Binding-site contacts:
Ligand atom O3 contacts residue SER46 of chain 1.BA at 3.0 Å.
Ligand atom C5 contacts residue THR1 of chain 1.BA at 3.0 Å.
Ligand atom C9 contacts residue THR1 of chain 1.BA at 2.6 Å.
Ligand atom C7 contacts residue THR20 of chain 1.BA at 3.8 Å.
Ligand atom C6 contacts residue THR1 of chain 1.BA at 3.6 Å.
Ligand atom C15 contacts residue THR21 of chain 1.BA at 3.8 Å.
Ligand atom O19 contacts residue ALA49 of chain 1.BA at 3.2 Å (h-bond).
Ligand atom C23 contacts residue ALA49 of chain 1.BA at 3.6 Å (hydrophobic).
Ligand atom C22 contacts residue ALA49 of chain 1.BA at 3.9 Å (hydrophobic).
Ligand atom C25 contacts residue HIS114 of chain 1.V at 3.3 Å.
Ligand atom N13 contacts residue GLY47 of chain 1.BA at 3.9 Å.
Ligand atom C6 contacts residue ARG45 of chain 1.BA at 3.7 Å.
Ligand atom C14 contacts residue THR21 of chain 1.BA at 3.4 Å.
Ligand atom C4 contacts residue GLY47 of chain 1.BA at 3.5 Å.
Ligand atom O10 contacts residue THR1 of chain 1.BA at 3.0 Å (h-bond).
Ligand atom C16 contacts residue THR21 of chain 1.BA at 3.7 Å.
Ligand atom C24 contacts residue SER118 of chain 1.V at 3.4 Å.
Ligand atom C17 contacts residue THR21 of chain 1.BA at 3.6 Å.
Ligand atom O12 contacts residue THR20 of chain 1.BA at 3.3 Å.
Ligand atom O26 contacts residue HIS114 of chain 1.V at 3.3 Å.
Ligand atom O19 contacts residue GLY47 of chain 1.BA at 3.5 Å (h-bond).
Ligand atom O26 contacts residue THR22 of chain 1.BA at 3.3 Å (h-bond).
Ligand atom O3 contacts residue THR1 of chain 1.BA at 2.3 Å (h-bond).
Ligand atom O3 contacts residue GLY47 of chain 1.BA at 2.9 Å (h-bond).
Ligand atom C24 contacts residue HIS114 of chain 1.V at 3.4 Å.
Ligand atom C5 contacts residue LYS33 of chain 1.BA at 3.7 Å.
Ligand atom N20 contacts residue THR21 of chain 1.BA at 4.0 Å.
Ligand atom O27 contacts residue SER118 of chain 1.V at 3.4 Å (h-bond).
Ligand atom C1 contacts residue GLY47 of chain 1.BA at 3.9 Å.
Ligand atom C21 contacts residue HIS114 of chain 1.V at 4.0 Å.
Ligand atom C1 contacts residue THR1 of chain 1.BA at 1.3 Å.
Ligand atom C1 contacts residue LYS33 of chain 1.BA at 4.0 Å.
Ligand atom C6 contacts residue LYS33 of chain 1.BA at 4.0 Å.
Ligand atom O27 contacts residue HIS114 of chain 1.V at 3.5 Å.
Ligand atom C4 contacts residue THR1 of chain 1.BA at 2.4 Å.
Ligand atom O19 contacts residue SER48 of chain 1.BA at 3.8 Å.
Ligand atom O12 contacts residue THR21 of chain 1.BA at 3.1 Å (h-bond).
Ligand atom O3 contacts residue ARG45 of chain 1.BA at 3.9 Å.
Ligand atom C24 contacts residue HIS116 of chain 1.V at 4.0 Å.
Ligand atom C23 contacts residue SER48 of chain 1.BA at 3.5 Å.

Sequence of chain 1.BA:
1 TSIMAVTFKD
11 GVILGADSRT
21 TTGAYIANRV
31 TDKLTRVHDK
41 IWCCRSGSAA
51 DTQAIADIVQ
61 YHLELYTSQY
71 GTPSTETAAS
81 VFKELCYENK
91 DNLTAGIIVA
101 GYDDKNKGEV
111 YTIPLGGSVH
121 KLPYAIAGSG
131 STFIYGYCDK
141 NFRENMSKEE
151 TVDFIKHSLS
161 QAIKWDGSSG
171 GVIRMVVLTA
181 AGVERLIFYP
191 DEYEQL

The protein below binds the small molecule below.
Small molecule (SMILES): CC(C)[C@H](NC(=O)[C@@H](NC(=O)[C@H](O)[C@@H](C(=O)O)C(C)C)C(C)C)C(=O)O

Sequence of chain 1.V:
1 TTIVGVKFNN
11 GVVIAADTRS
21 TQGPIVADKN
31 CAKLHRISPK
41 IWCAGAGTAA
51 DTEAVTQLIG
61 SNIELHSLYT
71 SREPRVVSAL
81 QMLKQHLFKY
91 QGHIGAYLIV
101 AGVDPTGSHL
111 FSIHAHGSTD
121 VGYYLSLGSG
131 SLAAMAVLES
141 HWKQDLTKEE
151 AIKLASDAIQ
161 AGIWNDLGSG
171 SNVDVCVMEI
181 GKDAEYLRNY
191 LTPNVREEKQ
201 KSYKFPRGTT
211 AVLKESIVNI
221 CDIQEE